Sequence of chain 1.D:
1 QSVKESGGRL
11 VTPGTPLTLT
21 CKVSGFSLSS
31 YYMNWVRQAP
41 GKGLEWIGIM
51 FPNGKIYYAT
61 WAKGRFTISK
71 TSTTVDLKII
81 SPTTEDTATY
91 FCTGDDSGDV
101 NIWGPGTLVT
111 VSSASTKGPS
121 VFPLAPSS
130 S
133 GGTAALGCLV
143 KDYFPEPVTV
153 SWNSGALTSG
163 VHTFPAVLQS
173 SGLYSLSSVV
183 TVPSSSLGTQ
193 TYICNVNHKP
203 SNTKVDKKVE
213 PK

A protein and the small-molecule ligand that binds it are described below.
Small molecule (SMILES): CSCC[C@H](NC(=O)CNC(=O)CN)C(=O)O

Sequence of chain 1.C:
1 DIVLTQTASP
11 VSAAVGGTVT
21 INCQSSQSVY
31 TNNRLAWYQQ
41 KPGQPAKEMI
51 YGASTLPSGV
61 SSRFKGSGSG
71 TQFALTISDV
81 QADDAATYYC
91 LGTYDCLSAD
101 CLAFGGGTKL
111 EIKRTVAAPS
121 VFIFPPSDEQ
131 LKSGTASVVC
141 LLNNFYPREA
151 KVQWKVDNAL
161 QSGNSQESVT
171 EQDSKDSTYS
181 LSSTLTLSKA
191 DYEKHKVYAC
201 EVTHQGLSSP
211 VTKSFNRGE

Binding-site contacts:
Ligand atom CA contacts residue TYR51 of chain 1.C at 3.7 Å (hydrophobic).
Ligand atom N contacts residue TYR51 of chain 1.C at 3.6 Å.
Ligand atom N contacts residue VAL100 of chain 1.D at 4.0 Å.
Ligand atom CG contacts residue ASP95 of chain 1.D at 3.2 Å.
Ligand atom O contacts residue LEU91 of chain 1.C at 3.7 Å.
Ligand atom O contacts residue TYR51 of chain 1.C at 3.9 Å.
Ligand atom CA contacts residue GLY98 of chain 1.D at 3.5 Å.
Ligand atom SD contacts residue THR93 of chain 1.D at 3.1 Å (h-bond).
Ligand atom N contacts residue ASP95 of chain 1.D at 2.7 Å (salt-bridge).
Ligand atom N contacts residue TYR38 of chain 1.C at 3.7 Å.
Ligand atom N contacts residue ASP99 of chain 1.D at 3.9 Å.
Ligand atom CA contacts residue ASP95 of chain 1.D at 3.5 Å.
Ligand atom OXT contacts residue ASN34 of chain 1.D at 3.5 Å (h-bond).
Ligand atom N contacts residue ASP95 of chain 1.D at 2.6 Å (salt-bridge).
Ligand atom CG contacts residue TYR38 of chain 1.C at 3.6 Å (hydrophobic).
Ligand atom C contacts residue TYR38 of chain 1.C at 3.7 Å (hydrophobic).
Ligand atom OXT contacts residue TYR32 of chain 1.D at 3.9 Å.
Ligand atom C contacts residue TYR51 of chain 1.C at 3.6 Å (hydrophobic).
Ligand atom C contacts residue ASP95 of chain 1.D at 3.5 Å.
Ligand atom CA contacts residue ASP95 of chain 1.D at 3.1 Å.
Ligand atom CE contacts residue TYR38 of chain 1.C at 3.9 Å (hydrophobic).
Ligand atom CE contacts residue LEU91 of chain 1.C at 3.5 Å (hydrophobic).
Ligand atom N contacts residue GLY98 of chain 1.D at 3.9 Å.
Ligand atom CA contacts residue SER97 of chain 1.D at 3.6 Å.
Ligand atom CB contacts residue ASN34 of chain 1.D at 3.5 Å.
Ligand atom CB contacts residue ASP95 of chain 1.D at 3.9 Å.
Ligand atom CA contacts residue TYR38 of chain 1.C at 3.4 Å (hydrophobic).
Ligand atom CA contacts residue GLU48 of chain 1.C at 3.2 Å.
Ligand atom SD contacts residue ASN101 of chain 1.D at 3.6 Å (h-bond).
Ligand atom OXT contacts residue ILE49 of chain 1.D at 3.9 Å.
Ligand atom N contacts residue GLU48 of chain 1.C at 2.8 Å (salt-bridge).
Ligand atom C contacts residue GLU48 of chain 1.C at 3.8 Å.
Ligand atom CG contacts residue ASN101 of chain 1.D at 3.4 Å.
Ligand atom CA contacts residue ALA36 of chain 1.C at 3.8 Å (hydrophobic).
Ligand atom N contacts residue TYR38 of chain 1.C at 3.8 Å.
Ligand atom C contacts residue ASP95 of chain 1.D at 3.4 Å.
Ligand atom CB contacts residue LEU102 of chain 1.C at 3.8 Å (hydrophobic).
Ligand atom CE contacts residue PHE104 of chain 1.C at 4.0 Å (hydrophobic).
Ligand atom O contacts residue ASP95 of chain 1.D at 2.9 Å (salt-bridge).
Ligand atom O contacts residue THR93 of chain 1.C at 3.5 Å.